Sequence of chain 22.E:
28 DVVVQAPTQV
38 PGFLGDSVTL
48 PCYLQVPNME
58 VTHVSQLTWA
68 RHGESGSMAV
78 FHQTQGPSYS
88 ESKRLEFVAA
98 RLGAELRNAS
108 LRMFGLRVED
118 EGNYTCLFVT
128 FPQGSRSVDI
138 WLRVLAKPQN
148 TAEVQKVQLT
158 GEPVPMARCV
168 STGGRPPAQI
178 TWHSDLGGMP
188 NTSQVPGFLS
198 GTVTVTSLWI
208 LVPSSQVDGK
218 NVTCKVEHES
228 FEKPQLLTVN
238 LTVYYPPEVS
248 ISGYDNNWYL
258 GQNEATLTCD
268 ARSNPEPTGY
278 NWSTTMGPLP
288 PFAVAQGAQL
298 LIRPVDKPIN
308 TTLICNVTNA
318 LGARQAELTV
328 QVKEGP

Binding-site contacts:
Ligand atom C3 contacts residue ASN307 of chain 22.E at 3.8 Å.
Ligand atom C8 contacts residue PRO305 of chain 22.E at 2.9 Å (hydrophobic).
Ligand atom C4 contacts residue ASN307 of chain 22.E at 4.2 Å.
Ligand atom C8 contacts residue ILE306 of chain 22.E at 3.7 Å (hydrophobic).
Ligand atom C1 contacts residue ASN307 of chain 22.E at 1.4 Å.
Ligand atom C5 contacts residue ASN307 of chain 22.E at 3.6 Å.
Ligand atom O5 contacts residue ASN307 of chain 22.E at 2.3 Å (h-bond).
Ligand atom C7 contacts residue ASN307 of chain 22.E at 4.1 Å.
Ligand atom O6 contacts residue GLN328 of chain 22.E at 4.3 Å.
Ligand atom C2 contacts residue ASN307 of chain 22.E at 2.5 Å.
Ligand atom C7 contacts residue PRO305 of chain 22.E at 4.3 Å (hydrophobic).
Ligand atom C8 contacts residue ASN307 of chain 22.E at 4.5 Å.
Ligand atom N2 contacts residue ASN307 of chain 22.E at 3.0 Å (h-bond).

This small molecule binds to this protein.
Small molecule (SMILES): CC(=O)N[C@H]1[C@H](O[C@H]2[C@H](O)[C@@H](NC(C)=O)CO[C@@H]2CO[C@@H]2O[C@@H](C)[C@@H](O)[C@@H](O)[C@@H]2O)O[C@H](CO)[C@@H](O[C@@H]2O[C@H](CO)[C@@H](O)[C@H](O)[C@@H]2O)[C@@H]1O